Binding-site contacts:
Ligand atom O5 contacts residue THR309 of chain 3.A at 3.1 Å (h-bond).
Ligand atom C2 contacts residue ASN28 of chain 3.A at 2.0 Å.
Ligand atom C6 contacts residue THR30 of chain 3.A at 3.9 Å.
Ligand atom C8 contacts residue THR30 of chain 3.A at 3.6 Å.
Ligand atom N2 contacts residue ASN28 of chain 3.A at 2.4 Å (h-bond).
Ligand atom C5 contacts residue ASN28 of chain 3.A at 3.6 Å.
Ligand atom C1 contacts residue THR309 of chain 3.A at 3.7 Å.
Ligand atom O3 contacts residue ASN28 of chain 3.A at 4.4 Å.
Ligand atom O6 contacts residue LEU52 of chain 3.B at 3.5 Å.
Ligand atom C3 contacts residue ASN28 of chain 3.A at 3.5 Å.
Ligand atom O5 contacts residue ASN28 of chain 3.A at 2.4 Å (h-bond).
Ligand atom O6 contacts residue THR309 of chain 3.A at 3.9 Å.
Ligand atom C6 contacts residue THR309 of chain 3.A at 4.3 Å.
Ligand atom O5 contacts residue ALA29 of chain 3.A at 4.3 Å.
Ligand atom O7 contacts residue ASN28 of chain 3.A at 3.9 Å.
Ligand atom C4 contacts residue ASN28 of chain 3.A at 4.0 Å.
Ligand atom C1 contacts residue ASN28 of chain 3.A at 1.4 Å.
Ligand atom C7 contacts residue ASN28 of chain 3.A at 3.4 Å.
Ligand atom C5 contacts residue THR309 of chain 3.A at 4.4 Å.
Ligand atom C8 contacts residue ASN28 of chain 3.A at 4.4 Å.

This protein binds this small molecule.
Small molecule (SMILES): CC(=O)N[C@H]1[C@H](O[C@H]2[C@H](O)[C@@H](NC(C)=O)CO[C@@H]2CO)O[C@H](CO)[C@@H](O[C@@H]2O[C@H](CO)[C@@H](O)[C@H](O)[C@@H]2O)[C@@H]1O

Sequence of chain 3.B:
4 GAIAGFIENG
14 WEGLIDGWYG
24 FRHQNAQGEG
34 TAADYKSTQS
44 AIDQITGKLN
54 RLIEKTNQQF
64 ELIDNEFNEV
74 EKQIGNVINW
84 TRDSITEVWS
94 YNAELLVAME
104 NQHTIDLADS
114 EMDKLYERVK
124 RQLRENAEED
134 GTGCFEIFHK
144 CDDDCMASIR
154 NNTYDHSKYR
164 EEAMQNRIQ

Sequence of chain 3.A:
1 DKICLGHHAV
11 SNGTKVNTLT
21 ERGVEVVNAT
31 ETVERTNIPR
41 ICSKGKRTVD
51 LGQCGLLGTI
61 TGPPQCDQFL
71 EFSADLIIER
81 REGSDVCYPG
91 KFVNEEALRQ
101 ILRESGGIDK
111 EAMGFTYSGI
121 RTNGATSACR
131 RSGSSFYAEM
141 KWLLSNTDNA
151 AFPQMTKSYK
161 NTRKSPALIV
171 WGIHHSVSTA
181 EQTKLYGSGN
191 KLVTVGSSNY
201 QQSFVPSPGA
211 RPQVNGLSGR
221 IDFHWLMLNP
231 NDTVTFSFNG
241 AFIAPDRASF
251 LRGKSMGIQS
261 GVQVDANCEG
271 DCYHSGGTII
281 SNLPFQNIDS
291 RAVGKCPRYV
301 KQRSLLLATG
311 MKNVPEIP